This protein binds this small molecule.
Small molecule (SMILES): CC(=O)N[C@@H]1[C@@H](O)[C@H](O)[C@@H](CO)O[C@H]1O

Binding-site contacts:
Ligand atom O5 contacts residue ASN616 of chain 1.C at 2.3 Å (h-bond).
Ligand atom C5 contacts residue ASN616 of chain 1.C at 3.6 Å.
Ligand atom C1 contacts residue ASN616 of chain 1.C at 1.4 Å.
Ligand atom C8 contacts residue ASN616 of chain 1.C at 3.8 Å.
Ligand atom C7 contacts residue ASN616 of chain 1.C at 3.5 Å.
Ligand atom C4 contacts residue ASN616 of chain 1.C at 4.2 Å.
Ligand atom O7 contacts residue ASN616 of chain 1.C at 4.5 Å.
Ligand atom O5 contacts residue THR618 of chain 1.C at 3.6 Å (h-bond).
Ligand atom N2 contacts residue ASN616 of chain 1.C at 2.6 Å (h-bond).
Ligand atom C3 contacts residue ASN616 of chain 1.C at 3.8 Å.
Ligand atom C2 contacts residue ASN616 of chain 1.C at 2.4 Å.
Ligand atom C1 contacts residue THR618 of chain 1.C at 3.7 Å.

Sequence of chain 1.C:
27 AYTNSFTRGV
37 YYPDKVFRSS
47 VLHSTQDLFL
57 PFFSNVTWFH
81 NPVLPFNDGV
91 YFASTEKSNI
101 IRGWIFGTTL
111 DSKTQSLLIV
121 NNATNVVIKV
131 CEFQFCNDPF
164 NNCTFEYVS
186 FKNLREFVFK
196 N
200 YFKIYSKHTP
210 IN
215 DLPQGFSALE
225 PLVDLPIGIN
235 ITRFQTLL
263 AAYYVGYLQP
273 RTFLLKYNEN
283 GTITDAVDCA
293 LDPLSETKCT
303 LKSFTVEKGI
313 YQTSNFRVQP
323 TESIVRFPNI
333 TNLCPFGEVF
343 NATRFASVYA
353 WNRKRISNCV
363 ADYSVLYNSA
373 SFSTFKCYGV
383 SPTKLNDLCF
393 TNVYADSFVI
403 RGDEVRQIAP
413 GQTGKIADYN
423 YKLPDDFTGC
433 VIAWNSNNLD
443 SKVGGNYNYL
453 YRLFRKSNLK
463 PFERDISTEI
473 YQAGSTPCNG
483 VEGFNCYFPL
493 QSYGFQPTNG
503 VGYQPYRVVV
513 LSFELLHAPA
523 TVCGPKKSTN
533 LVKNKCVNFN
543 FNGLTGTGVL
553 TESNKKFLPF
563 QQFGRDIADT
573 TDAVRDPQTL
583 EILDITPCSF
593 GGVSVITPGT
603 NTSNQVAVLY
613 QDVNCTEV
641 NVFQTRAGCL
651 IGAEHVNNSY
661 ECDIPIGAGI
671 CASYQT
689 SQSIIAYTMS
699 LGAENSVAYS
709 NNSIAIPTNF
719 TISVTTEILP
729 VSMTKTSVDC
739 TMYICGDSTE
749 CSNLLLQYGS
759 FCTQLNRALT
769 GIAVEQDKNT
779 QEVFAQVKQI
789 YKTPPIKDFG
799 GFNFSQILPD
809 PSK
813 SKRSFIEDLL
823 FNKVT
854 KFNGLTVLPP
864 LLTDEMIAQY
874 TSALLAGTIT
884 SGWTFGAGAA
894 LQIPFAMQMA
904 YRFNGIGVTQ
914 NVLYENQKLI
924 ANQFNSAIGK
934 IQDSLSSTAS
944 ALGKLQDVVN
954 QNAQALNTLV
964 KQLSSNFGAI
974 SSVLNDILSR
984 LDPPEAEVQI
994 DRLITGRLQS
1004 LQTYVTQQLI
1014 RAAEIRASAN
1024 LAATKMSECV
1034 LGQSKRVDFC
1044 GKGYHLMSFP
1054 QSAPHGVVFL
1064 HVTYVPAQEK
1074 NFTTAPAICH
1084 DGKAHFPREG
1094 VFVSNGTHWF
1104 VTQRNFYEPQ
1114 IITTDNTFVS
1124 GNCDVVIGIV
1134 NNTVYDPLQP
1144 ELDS